Sequence of chain 1.A:
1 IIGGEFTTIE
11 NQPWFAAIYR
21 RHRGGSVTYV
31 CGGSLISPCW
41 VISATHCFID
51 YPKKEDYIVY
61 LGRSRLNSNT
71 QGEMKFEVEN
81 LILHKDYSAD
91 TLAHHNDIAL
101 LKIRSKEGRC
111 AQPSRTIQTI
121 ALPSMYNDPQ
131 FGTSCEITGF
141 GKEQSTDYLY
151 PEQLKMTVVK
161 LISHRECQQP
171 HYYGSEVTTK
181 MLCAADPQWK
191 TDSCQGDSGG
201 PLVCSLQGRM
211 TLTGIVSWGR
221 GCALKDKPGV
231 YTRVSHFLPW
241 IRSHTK

This small molecule binds to this protein.
Small molecule (SMILES): [H]/N=C(\N)Nc1ccc(C(=O)O)cc1

Binding-site contacts:
Ligand atom C2 contacts residue GLY221 of chain 1.A at 3.7 Å.
Ligand atom C1 contacts residue TRP218 of chain 1.A at 3.5 Å (hydrophobic).
Ligand atom C5 contacts residue SER198 of chain 1.A at 4.0 Å.
Ligand atom N4 contacts residue SER193 of chain 1.A at 2.7 Å (h-bond).
Ligand atom C18 contacts residue GLY221 of chain 1.A at 3.3 Å.
Ligand atom C6 contacts residue SER198 of chain 1.A at 2.7 Å.
Ligand atom C4 contacts residue CYS194 of chain 1.A at 3.8 Å (hydrophobic).
Ligand atom N2 contacts residue GLY221 of chain 1.A at 2.7 Å (h-bond).
Ligand atom O1 contacts residue GLN195 of chain 1.A at 3.6 Å.
Ligand atom N3 contacts residue ARG220 of chain 1.A at 3.9 Å.
Ligand atom C3 contacts residue CYS222 of chain 1.A at 4.0 Å (hydrophobic).
Ligand atom C18 contacts residue GLY219 of chain 1.A at 3.9 Å.
Ligand atom C3 contacts residue GLY221 of chain 1.A at 3.7 Å.
Ligand atom N3 contacts residue ASP192 of chain 1.A at 2.9 Å (salt-bridge).
Ligand atom N3 contacts residue GLY219 of chain 1.A at 4.0 Å.
Ligand atom C5 contacts residue CYS194 of chain 1.A at 4.0 Å (hydrophobic).
Ligand atom C2 contacts residue SER193 of chain 1.A at 4.0 Å.
Ligand atom O contacts residue HIS46 of chain 1.A at 3.6 Å.
Ligand atom O contacts residue SER217 of chain 1.A at 3.5 Å (h-bond).
Ligand atom N3 contacts residue CYS222 of chain 1.A at 3.6 Å.
Ligand atom C contacts residue TRP218 of chain 1.A at 3.9 Å (hydrophobic).
Ligand atom C2 contacts residue GLY219 of chain 1.A at 3.9 Å.
Ligand atom C1 contacts residue GLY219 of chain 1.A at 3.9 Å.
Ligand atom C18 contacts residue SER193 of chain 1.A at 3.5 Å.
Ligand atom N3 contacts residue PRO228 of chain 1.A at 3.8 Å.
Ligand atom N3 contacts residue LYS227 of chain 1.A at 3.6 Å.
Ligand atom N3 contacts residue GLY221 of chain 1.A at 3.0 Å (h-bond).
Ligand atom O1 contacts residue SER198 of chain 1.A at 2.7 Å (h-bond).
Ligand atom C18 contacts residue GLY229 of chain 1.A at 3.9 Å.
Ligand atom C2 contacts residue TRP218 of chain 1.A at 4.0 Å (hydrophobic).
Ligand atom N4 contacts residue GLY229 of chain 1.A at 3.4 Å.
Ligand atom N4 contacts residue ASP192 of chain 1.A at 2.7 Å (salt-bridge).
Ligand atom C contacts residue VAL216 of chain 1.A at 3.7 Å (hydrophobic).
Ligand atom N2 contacts residue SER193 of chain 1.A at 3.8 Å.
Ligand atom C18 contacts residue ASP192 of chain 1.A at 3.5 Å.
Ligand atom O contacts residue SER198 of chain 1.A at 2.0 Å (h-bond).
Ligand atom O1 contacts residue GLY196 of chain 1.A at 4.0 Å.
Ligand atom C1 contacts residue SER193 of chain 1.A at 3.5 Å.
Ligand atom N2 contacts residue GLY219 of chain 1.A at 3.5 Å.
Ligand atom C4 contacts residue GLN195 of chain 1.A at 3.7 Å.